A small-molecule ligand and the protein it binds are described below.
Small molecule (SMILES): CCCCCCCCCC(=O)OCCCOC(=O)CCCCCCCCC

Binding-site contacts:
Ligand atom C14 contacts residue TYR402 of chain 1.B at 4.1 Å (hydrophobic).
Ligand atom C9 contacts residue MET404 of chain 1.B at 3.9 Å (hydrophobic).
Ligand atom C7 contacts residue CYS1 of chain 1.A at 4.0 Å (hydrophobic).
Ligand atom C16 contacts residue PHE274 of chain 1.I at 4.1 Å (hydrophobic).
Ligand atom C1 contacts residue GLY482 of chain 1.B at 3.8 Å.
Ligand atom O8 contacts residue GLU484 of chain 1.B at 3.7 Å.
Ligand atom C1 contacts residue ASN483 of chain 1.B at 4.2 Å.
Ligand atom C19 contacts residue TYR402 of chain 1.B at 3.6 Å (hydrophobic).
Ligand atom O4 contacts residue GLN459 of chain 1.B at 3.4 Å (h-bond).
Ligand atom C10 contacts residue GLN459 of chain 1.B at 3.4 Å.
Ligand atom C19 contacts residue GLN459 of chain 1.B at 3.4 Å.
Ligand atom C9 contacts residue GLN459 of chain 1.B at 3.6 Å.
Ligand atom C20 contacts residue GLN459 of chain 1.B at 4.1 Å.
Ligand atom O1 contacts residue GLY482 of chain 1.B at 4.0 Å.
Ligand atom O9 contacts residue CYS1 of chain 1.A at 3.4 Å.
Ligand atom C14 contacts residue PHE274 of chain 1.I at 3.7 Å (hydrophobic).
Ligand atom C2 contacts residue GLY482 of chain 1.B at 3.9 Å.
Ligand atom C2 contacts residue GLU484 of chain 1.B at 3.9 Å.
Ligand atom C3 contacts residue GLU484 of chain 1.B at 3.7 Å.
Ligand atom C20 contacts residue TYR402 of chain 1.B at 4.0 Å (hydrophobic).
Ligand atom C3 contacts residue CYS1 of chain 1.A at 4.2 Å (hydrophobic).
Ligand atom C12 contacts residue GLN459 of chain 1.B at 3.7 Å.
Ligand atom O8 contacts residue ILE457 of chain 1.B at 4.1 Å.
Ligand atom C15 contacts residue TYR402 of chain 1.B at 3.5 Å (hydrophobic).
Ligand atom C9 contacts residue TYR402 of chain 1.B at 3.6 Å (hydrophobic).
Ligand atom C21 contacts residue TYR402 of chain 1.B at 3.6 Å (hydrophobic).
Ligand atom C3 contacts residue ILE457 of chain 1.B at 3.7 Å (hydrophobic).
Ligand atom C2 contacts residue CYS1 of chain 1.A at 3.6 Å (hydrophobic).
Ligand atom C5 contacts residue ILE457 of chain 1.B at 3.6 Å (hydrophobic).
Ligand atom C17 contacts residue ILE461 of chain 1.B at 4.2 Å (hydrophobic).
Ligand atom C1 contacts residue GLN459 of chain 1.B at 3.8 Å.
Ligand atom C1 contacts residue CYS1 of chain 1.A at 4.1 Å (hydrophobic).
Ligand atom C17 contacts residue GLN459 of chain 1.B at 3.6 Å.
Ligand atom O4 contacts residue ILE457 of chain 1.B at 3.6 Å.
Ligand atom O1 contacts residue CYS1 of chain 1.A at 3.4 Å (h-bond).
Ligand atom C10 contacts residue ILE457 of chain 1.B at 3.5 Å (hydrophobic).
Ligand atom C5 contacts residue GLN459 of chain 1.B at 3.9 Å.
Ligand atom C6 contacts residue GLN459 of chain 1.B at 3.8 Å.
Ligand atom C2 contacts residue ASN483 of chain 1.B at 3.8 Å.
Ligand atom C18 contacts residue GLN459 of chain 1.B at 3.2 Å.

Sequence of chain 1.I:
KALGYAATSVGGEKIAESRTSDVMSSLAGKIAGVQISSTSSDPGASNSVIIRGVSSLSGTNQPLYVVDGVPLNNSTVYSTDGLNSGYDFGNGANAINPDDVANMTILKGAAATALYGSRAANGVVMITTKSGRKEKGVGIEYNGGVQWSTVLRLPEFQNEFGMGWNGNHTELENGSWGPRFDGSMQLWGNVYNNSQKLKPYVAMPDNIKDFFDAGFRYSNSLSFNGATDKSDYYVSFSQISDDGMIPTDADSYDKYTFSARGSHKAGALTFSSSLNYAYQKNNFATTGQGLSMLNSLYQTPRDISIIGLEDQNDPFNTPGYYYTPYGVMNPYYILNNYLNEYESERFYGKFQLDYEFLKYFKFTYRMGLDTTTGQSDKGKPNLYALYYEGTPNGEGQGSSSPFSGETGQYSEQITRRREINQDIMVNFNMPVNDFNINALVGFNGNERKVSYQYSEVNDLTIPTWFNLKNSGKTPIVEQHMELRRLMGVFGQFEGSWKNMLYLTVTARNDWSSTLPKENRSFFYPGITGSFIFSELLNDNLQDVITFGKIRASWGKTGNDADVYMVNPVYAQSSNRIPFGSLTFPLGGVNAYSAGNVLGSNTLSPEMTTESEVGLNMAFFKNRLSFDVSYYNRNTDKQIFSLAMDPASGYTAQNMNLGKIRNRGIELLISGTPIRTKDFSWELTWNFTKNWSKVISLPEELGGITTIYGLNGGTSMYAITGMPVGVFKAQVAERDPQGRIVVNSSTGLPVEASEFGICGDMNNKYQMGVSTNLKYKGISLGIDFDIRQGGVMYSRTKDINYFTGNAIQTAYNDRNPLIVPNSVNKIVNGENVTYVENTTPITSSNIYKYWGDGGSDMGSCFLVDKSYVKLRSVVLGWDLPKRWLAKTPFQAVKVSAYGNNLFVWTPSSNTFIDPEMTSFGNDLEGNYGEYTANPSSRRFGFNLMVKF

Sequence of chain 1.B:
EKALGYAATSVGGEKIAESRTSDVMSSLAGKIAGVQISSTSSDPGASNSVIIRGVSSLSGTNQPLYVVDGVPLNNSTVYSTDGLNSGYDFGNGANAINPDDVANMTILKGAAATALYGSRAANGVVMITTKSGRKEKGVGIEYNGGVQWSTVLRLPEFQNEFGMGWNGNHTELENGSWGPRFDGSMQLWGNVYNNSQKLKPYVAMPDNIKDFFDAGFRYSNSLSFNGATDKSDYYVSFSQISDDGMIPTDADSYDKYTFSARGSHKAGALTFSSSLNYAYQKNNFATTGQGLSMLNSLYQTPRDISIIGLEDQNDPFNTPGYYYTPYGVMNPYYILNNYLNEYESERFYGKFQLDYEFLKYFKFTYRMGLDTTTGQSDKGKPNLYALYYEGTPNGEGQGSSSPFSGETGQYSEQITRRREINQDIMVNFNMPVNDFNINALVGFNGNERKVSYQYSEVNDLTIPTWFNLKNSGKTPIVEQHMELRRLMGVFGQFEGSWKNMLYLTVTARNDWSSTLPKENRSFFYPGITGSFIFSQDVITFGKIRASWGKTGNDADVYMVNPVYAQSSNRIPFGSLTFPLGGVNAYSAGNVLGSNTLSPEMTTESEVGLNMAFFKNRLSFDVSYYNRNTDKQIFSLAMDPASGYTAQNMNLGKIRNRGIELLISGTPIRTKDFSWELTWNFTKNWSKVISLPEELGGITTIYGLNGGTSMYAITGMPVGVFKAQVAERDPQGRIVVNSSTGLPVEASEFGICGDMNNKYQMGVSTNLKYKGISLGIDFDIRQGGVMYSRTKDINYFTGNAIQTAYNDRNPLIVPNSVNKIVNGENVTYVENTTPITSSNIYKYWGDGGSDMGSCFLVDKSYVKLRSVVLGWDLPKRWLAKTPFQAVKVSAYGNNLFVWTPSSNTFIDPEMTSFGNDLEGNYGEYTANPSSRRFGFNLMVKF

Sequence of chain 1.A:
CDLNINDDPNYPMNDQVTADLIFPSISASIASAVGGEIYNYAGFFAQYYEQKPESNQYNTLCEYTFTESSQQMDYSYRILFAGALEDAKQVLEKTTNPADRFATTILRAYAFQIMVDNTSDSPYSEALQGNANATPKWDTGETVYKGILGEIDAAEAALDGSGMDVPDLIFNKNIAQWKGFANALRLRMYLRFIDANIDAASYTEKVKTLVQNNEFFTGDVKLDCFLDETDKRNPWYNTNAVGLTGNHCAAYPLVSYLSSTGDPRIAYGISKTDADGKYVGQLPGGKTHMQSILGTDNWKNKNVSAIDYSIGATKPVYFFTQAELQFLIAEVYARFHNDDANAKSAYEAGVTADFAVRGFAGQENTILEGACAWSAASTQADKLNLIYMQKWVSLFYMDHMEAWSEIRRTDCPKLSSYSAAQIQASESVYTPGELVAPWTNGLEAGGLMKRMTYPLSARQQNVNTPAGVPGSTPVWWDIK